The protein below binds the small molecule below.
Small molecule (SMILES): CC(=O)N[C@H]1[C@H](O[C@H]2[C@H](O)[C@@H](NC(C)=O)CO[C@@H]2CO[C@@H]2O[C@@H](C)[C@@H](O)[C@@H](O)[C@@H]2O)O[C@H](CO)[C@@H](O[C@@H]2O[C@H](CO[C@H]3O[C@H](CO)[C@@H](O)[C@H](O)[C@@H]3O[C@@H]3O[C@H](CO)[C@@H](O[C@@H]4O[C@H](CO)[C@H](O)[C@H](O)[C@H]4O)[C@H](O)[C@H]3NC(C)=O)[C@@H](O)[C@H](O[C@H]3O[C@H](CO)[C@@H](O)[C@H](O)[C@@H]3O[C@@H]3O[C@H](CO)[C@@H](O)[C@H](O)[C@H]3NC(C)=O)[C@@H]2O)[C@@H]1O

Binding-site contacts:
Ligand atom C3 contacts residue LYS22 of chain 1.A at 3.4 Å.
Ligand atom C6 contacts residue PHE72 of chain 1.A at 3.7 Å (hydrophobic).
Ligand atom C6 contacts residue PHE19 of chain 1.A at 3.7 Å (hydrophobic).
Ligand atom C7 contacts residue ASN73 of chain 1.A at 3.2 Å.
Ligand atom C1 contacts residue ASN73 of chain 1.A at 1.4 Å.
Ligand atom C2 contacts residue PHE17 of chain 1.A at 3.5 Å (hydrophobic).
Ligand atom C1 contacts residue PHE17 of chain 1.A at 3.5 Å (hydrophobic).
Ligand atom C5 contacts residue ASN73 of chain 1.A at 3.7 Å.
Ligand atom O2 contacts residue PRO20 of chain 1.A at 3.0 Å (h-bond).
Ligand atom N2 contacts residue ASN73 of chain 1.A at 2.7 Å (h-bond).
Ligand atom C6 contacts residue PHE17 of chain 1.A at 3.6 Å (hydrophobic).
Ligand atom C5 contacts residue PHE19 of chain 1.A at 3.6 Å (hydrophobic).
Ligand atom O3 contacts residue LYS22 of chain 1.A at 2.2 Å (salt-bridge).
Ligand atom C3 contacts residue ASN73 of chain 1.A at 3.6 Å.
Ligand atom O6 contacts residue PHE19 of chain 1.A at 3.6 Å.
Ligand atom C4 contacts residue MAN7 of chain 1.D at 3.5 Å.
Ligand atom O2 contacts residue THR36 of chain 1.A at 2.9 Å (h-bond).
Ligand atom O5 contacts residue ASN73 of chain 1.A at 2.4 Å (h-bond).
Ligand atom C1 contacts residue LYS22 of chain 1.A at 3.7 Å.
Ligand atom C8 contacts residue ASN73 of chain 1.A at 3.4 Å.
Ligand atom C6 contacts residue GLN71 of chain 1.A at 3.1 Å.
Ligand atom C3 contacts residue ASP41 of chain 1.A at 3.7 Å.
Ligand atom C2 contacts residue ASN73 of chain 1.A at 2.2 Å.
Ligand atom N2 contacts residue ASP41 of chain 1.A at 3.1 Å (salt-bridge).
Ligand atom O4 contacts residue LYS22 of chain 1.A at 3.5 Å (salt-bridge).
Ligand atom O5 contacts residue LYS22 of chain 1.A at 3.2 Å (salt-bridge).
Ligand atom O3 contacts residue GLU34 of chain 1.A at 3.2 Å.
Ligand atom C5 contacts residue MAN7 of chain 1.D at 3.6 Å.
Ligand atom C1 contacts residue PHE19 of chain 1.A at 3.8 Å (hydrophobic).
Ligand atom C7 contacts residue ARG77 of chain 1.A at 3.4 Å.
Ligand atom C1 contacts residue THR75 of chain 1.A at 3.7 Å.
Ligand atom O5 contacts residue GLN71 of chain 1.A at 3.8 Å.
Ligand atom C4 contacts residue PHE17 of chain 1.A at 3.7 Å (hydrophobic).
Ligand atom O7 contacts residue ARG77 of chain 1.A at 2.6 Å (salt-bridge).
Ligand atom O4 contacts residue LYS22 of chain 1.A at 3.1 Å.
Ligand atom O4 contacts residue MAN7 of chain 1.D at 2.5 Å (h-bond).
Ligand atom C3 contacts residue THR36 of chain 1.A at 3.7 Å.
Ligand atom C2 contacts residue THR36 of chain 1.A at 3.6 Å.
Ligand atom O7 contacts residue VAL40 of chain 1.A at 3.6 Å.
Ligand atom C8 contacts residue ARG77 of chain 1.A at 3.5 Å.

Sequence of chain 1.A:
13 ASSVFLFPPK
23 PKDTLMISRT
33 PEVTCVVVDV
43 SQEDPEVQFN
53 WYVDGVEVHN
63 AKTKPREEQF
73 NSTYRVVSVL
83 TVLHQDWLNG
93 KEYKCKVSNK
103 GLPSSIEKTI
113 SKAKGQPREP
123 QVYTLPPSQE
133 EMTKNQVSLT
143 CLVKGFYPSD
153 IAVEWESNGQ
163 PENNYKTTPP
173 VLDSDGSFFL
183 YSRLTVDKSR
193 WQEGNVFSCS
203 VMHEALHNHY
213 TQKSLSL